The small molecule below binds the protein below.
Small molecule (SMILES): CC(=O)N[C@@H]1[C@@H](O)[C@H](O)[C@@H](CO)O[C@H]1O

Binding-site contacts:
Ligand atom C5 contacts residue ASN288 of chain 1.A at 3.6 Å.
Ligand atom O5 contacts residue GLU289 of chain 1.A at 3.6 Å.
Ligand atom O5 contacts residue ASN288 of chain 1.A at 2.4 Å (h-bond).
Ligand atom O7 contacts residue SER290 of chain 1.A at 3.9 Å.
Ligand atom C4 contacts residue ASN288 of chain 1.A at 4.3 Å.
Ligand atom C3 contacts residue ASN288 of chain 1.A at 3.9 Å.
Ligand atom O7 contacts residue SER286 of chain 1.A at 3.6 Å (h-bond).
Ligand atom C7 contacts residue ASN285 of chain 1.A at 4.0 Å.
Ligand atom N2 contacts residue ASN288 of chain 1.A at 3.0 Å (h-bond).
Ligand atom C6 contacts residue GLU289 of chain 1.A at 4.5 Å.
Ligand atom N2 contacts residue SER286 of chain 1.A at 3.7 Å.
Ligand atom C1 contacts residue GLU289 of chain 1.A at 3.6 Å.
Ligand atom C7 contacts residue SER286 of chain 1.A at 3.3 Å.
Ligand atom C7 contacts residue ASN288 of chain 1.A at 4.1 Å.
Ligand atom C1 contacts residue ASN288 of chain 1.A at 1.4 Å.
Ligand atom O6 contacts residue GLU289 of chain 1.A at 4.3 Å.
Ligand atom C2 contacts residue SER290 of chain 1.A at 4.4 Å.
Ligand atom N2 contacts residue ASN285 of chain 1.A at 3.7 Å.
Ligand atom C1 contacts residue SER290 of chain 1.A at 4.4 Å.
Ligand atom C2 contacts residue ASN288 of chain 1.A at 2.6 Å.
Ligand atom C8 contacts residue ASN285 of chain 1.A at 3.3 Å.
Ligand atom C8 contacts residue SER286 of chain 1.A at 2.9 Å.

Sequence of chain 1.A:
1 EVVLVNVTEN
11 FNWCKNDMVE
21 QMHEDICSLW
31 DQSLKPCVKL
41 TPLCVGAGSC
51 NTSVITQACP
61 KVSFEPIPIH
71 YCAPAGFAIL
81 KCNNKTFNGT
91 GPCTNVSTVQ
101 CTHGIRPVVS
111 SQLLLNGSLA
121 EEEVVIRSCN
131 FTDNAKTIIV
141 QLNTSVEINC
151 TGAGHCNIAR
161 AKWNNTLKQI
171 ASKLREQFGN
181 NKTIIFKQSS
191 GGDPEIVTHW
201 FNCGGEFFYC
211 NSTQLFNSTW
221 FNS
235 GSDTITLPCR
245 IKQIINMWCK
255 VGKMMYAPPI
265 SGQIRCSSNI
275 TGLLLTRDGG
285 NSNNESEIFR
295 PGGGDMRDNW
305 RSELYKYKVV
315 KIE